Binding-site contacts:
Ligand atom O6 contacts residue TYR324 of chain 2.A at 3.5 Å (h-bond).
Ligand atom C4 contacts residue TYR324 of chain 2.A at 3.7 Å (hydrophobic).
Ligand atom O10 contacts residue ARG71 of chain 2.A at 2.7 Å (salt-bridge).
Ligand atom C6 contacts residue TYR324 of chain 2.A at 3.7 Å (hydrophobic).
Ligand atom O1B contacts residue TYR324 of chain 2.A at 3.4 Å (h-bond).
Ligand atom C92 contacts residue ARG144 of chain 2.A at 3.6 Å.
Ligand atom C81 contacts residue GLU196 of chain 2.A at 3.5 Å.
Ligand atom C81 contacts residue GLU197 of chain 2.A at 3.5 Å.
Ligand atom C81 contacts residue LYS212 of chain 2.A at 3.9 Å.
Ligand atom NH2 contacts residue ARG75 of chain 2.A at 3.2 Å (salt-bridge).
Ligand atom O10 contacts residue ASP70 of chain 2.A at 3.5 Å.
Ligand atom O1A contacts residue TYR324 of chain 2.A at 3.6 Å (h-bond).
Ligand atom O1B contacts residue ARG37 of chain 2.A at 2.8 Å (salt-bridge).
Ligand atom C1 contacts residue ARG290 of chain 2.A at 3.5 Å.
Ligand atom C10 contacts residue ARG71 of chain 2.A at 3.7 Å.
Ligand atom C3 contacts residue ASP70 of chain 2.A at 3.2 Å.
Ligand atom C9 contacts residue ARG144 of chain 2.A at 3.8 Å.
Ligand atom NH2 contacts residue GLU38 of chain 2.A at 3.8 Å.
Ligand atom NE contacts residue GLU38 of chain 2.A at 3.9 Å.
Ligand atom C6 contacts residue GLU197 of chain 2.A at 3.6 Å.
Ligand atom C3 contacts residue TYR324 of chain 2.A at 3.2 Å (hydrophobic).
Ligand atom CZ contacts residue TRP98 of chain 2.A at 3.5 Å (hydrophobic).
Ligand atom NH2 contacts residue TRP98 of chain 2.A at 3.0 Å (h-bond).
Ligand atom CZ contacts residue ASP70 of chain 2.A at 3.8 Å.
Ligand atom C11 contacts residue TRP98 of chain 2.A at 3.8 Å (hydrophobic).
Ligand atom NH1 contacts residue TRP98 of chain 2.A at 3.2 Å (h-bond).
Ligand atom C11 contacts residue ILE142 of chain 2.A at 3.8 Å (hydrophobic).
Ligand atom C92 contacts residue ALA166 of chain 2.A at 3.9 Å (hydrophobic).
Ligand atom O1A contacts residue ARG290 of chain 2.A at 2.8 Å (salt-bridge).
Ligand atom C2 contacts residue TYR324 of chain 2.A at 3.0 Å (hydrophobic).
Ligand atom NH1 contacts residue GLU147 of chain 2.A at 3.0 Å (salt-bridge).
Ligand atom NH1 contacts residue GLU38 of chain 2.A at 3.7 Å.
Ligand atom NH2 contacts residue ASP70 of chain 2.A at 2.9 Å (salt-bridge).
Ligand atom C4 contacts residue ASP70 of chain 2.A at 3.5 Å.
Ligand atom C92 contacts residue ILE142 of chain 2.A at 3.7 Å (hydrophobic).
Ligand atom CZ contacts residue GLU38 of chain 2.A at 3.8 Å.
Ligand atom O1B contacts residue ARG290 of chain 2.A at 3.0 Å (salt-bridge).
Ligand atom C1 contacts residue TYR324 of chain 2.A at 3.1 Å (hydrophobic).
Ligand atom NE contacts residue ASP70 of chain 2.A at 2.9 Å (salt-bridge).
Ligand atom C1 contacts residue ARG37 of chain 2.A at 3.9 Å.

Sequence of chain 2.A:
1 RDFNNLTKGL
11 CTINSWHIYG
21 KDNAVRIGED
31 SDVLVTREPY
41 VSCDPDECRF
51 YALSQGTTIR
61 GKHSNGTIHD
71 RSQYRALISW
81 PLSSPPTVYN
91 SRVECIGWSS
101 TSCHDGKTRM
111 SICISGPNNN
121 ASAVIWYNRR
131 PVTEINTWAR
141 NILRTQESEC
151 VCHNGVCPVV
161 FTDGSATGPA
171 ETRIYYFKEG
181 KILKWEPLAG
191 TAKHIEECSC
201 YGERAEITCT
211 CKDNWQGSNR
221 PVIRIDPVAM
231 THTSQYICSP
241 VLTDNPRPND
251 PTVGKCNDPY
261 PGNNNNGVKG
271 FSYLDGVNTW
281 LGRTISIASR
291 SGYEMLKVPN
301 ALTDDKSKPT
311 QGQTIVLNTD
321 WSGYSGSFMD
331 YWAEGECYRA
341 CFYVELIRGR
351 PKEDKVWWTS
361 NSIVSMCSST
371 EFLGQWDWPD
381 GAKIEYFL

The small molecule below binds the protein below.
Small molecule (SMILES): [H]/N=C(/N)N[C@H]1C=C(C(=O)O)O[C@@H](C(=O)N(C)CCC)[C@@H]1NC(C)=O